Sequence of chain 1.A:
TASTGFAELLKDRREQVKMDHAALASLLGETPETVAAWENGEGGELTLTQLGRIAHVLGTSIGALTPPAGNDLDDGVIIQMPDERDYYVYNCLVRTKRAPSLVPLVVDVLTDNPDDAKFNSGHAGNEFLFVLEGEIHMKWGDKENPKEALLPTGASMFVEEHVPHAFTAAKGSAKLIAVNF

A small-molecule ligand and the protein it binds are described below.
Small molecule (SMILES): C[C@H](O)CP(=O)(O)O

Binding-site contacts:
Ligand atom P1 contacts residue LYS23 of chain 1.B at 4.0 Å.
Ligand atom C1 contacts residue TYR103 of chain 1.A at 3.3 Å (hydrophobic).
Ligand atom C2 contacts residue ASN135 of chain 1.A at 3.0 Å.
Ligand atom O14 contacts residue HIS138 of chain 1.A at 3.2 Å (h-bond).
Ligand atom O15 contacts residue TYR103 of chain 1.A at 3.4 Å.
Ligand atom O13 contacts residue CO1 of chain 1.C at 4.2 Å.
Ligand atom C3 contacts residue ASN135 of chain 1.A at 3.7 Å.
Ligand atom O6 contacts residue ASN135 of chain 1.A at 3.5 Å.
Ligand atom P1 contacts residue TYR103 of chain 1.A at 4.3 Å.
Ligand atom O6 contacts residue LYS133 of chain 1.A at 4.0 Å.
Ligand atom C2 contacts residue CO1 of chain 1.C at 4.5 Å.
Ligand atom C3 contacts residue TYR105 of chain 1.A at 3.9 Å (hydrophobic).
Ligand atom O14 contacts residue GLU142 of chain 1.A at 3.9 Å.
Ligand atom O13 contacts residue TYR105 of chain 1.A at 3.5 Å (h-bond).
Ligand atom O6 contacts residue TYR103 of chain 1.A at 4.4 Å.
Ligand atom C3 contacts residue TYR103 of chain 1.A at 4.0 Å (hydrophobic).
Ligand atom O14 contacts residue CO1 of chain 1.C at 1.9 Å.
Ligand atom O14 contacts residue HIS180 of chain 1.A at 3.2 Å (h-bond).
Ligand atom C1 contacts residue TYR105 of chain 1.A at 3.0 Å (hydrophobic).
Ligand atom O15 contacts residue TYR105 of chain 1.A at 3.7 Å.
Ligand atom O6 contacts residue PHE134 of chain 1.A at 4.5 Å.
Ligand atom P1 contacts residue ASN135 of chain 1.A at 3.8 Å.
Ligand atom O14 contacts residue LYS23 of chain 1.B at 4.2 Å.
Ligand atom P1 contacts residue TYR105 of chain 1.A at 4.0 Å.
Ligand atom C2 contacts residue TYR105 of chain 1.A at 4.5 Å (hydrophobic).
Ligand atom O13 contacts residue LYS23 of chain 1.B at 2.8 Å (salt-bridge).
Ligand atom C2 contacts residue TYR103 of chain 1.A at 3.9 Å (hydrophobic).
Ligand atom P1 contacts residue CO1 of chain 1.C at 3.4 Å.
Ligand atom O15 contacts residue CO1 of chain 1.C at 3.8 Å.
Ligand atom O14 contacts residue ASN135 of chain 1.A at 3.3 Å (h-bond).
Ligand atom O15 contacts residue LYS23 of chain 1.B at 4.4 Å.

Sequence of chain 1.B:
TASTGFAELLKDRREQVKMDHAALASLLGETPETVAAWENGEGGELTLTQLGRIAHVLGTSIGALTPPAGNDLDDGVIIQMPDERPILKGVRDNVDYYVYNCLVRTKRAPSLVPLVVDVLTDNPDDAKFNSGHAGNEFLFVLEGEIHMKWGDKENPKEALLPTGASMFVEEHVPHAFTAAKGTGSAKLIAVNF